Binding-site contacts:
Ligand atom N2 contacts residue ASN99 of chain 1.D at 3.3 Å (h-bond).
Ligand atom C3 contacts residue ASN99 of chain 1.D at 3.8 Å.
Ligand atom O7 contacts residue SER101 of chain 1.D at 3.3 Å (h-bond).
Ligand atom C7 contacts residue LYS98 of chain 1.D at 4.4 Å.
Ligand atom C5 contacts residue ASN99 of chain 1.D at 3.5 Å.
Ligand atom C8 contacts residue ASN99 of chain 1.D at 3.4 Å.
Ligand atom C1 contacts residue ASN99 of chain 1.D at 1.7 Å.
Ligand atom C1 contacts residue LYS98 of chain 1.D at 4.2 Å.
Ligand atom C8 contacts residue PHE100 of chain 1.D at 4.0 Å (hydrophobic).
Ligand atom O7 contacts residue PHE100 of chain 1.D at 3.6 Å.
Ligand atom O6 contacts residue NAG2 of chain 1.L at 3.8 Å.
Ligand atom C8 contacts residue LYS98 of chain 1.D at 4.2 Å.
Ligand atom O5 contacts residue ASN99 of chain 1.D at 2.1 Å (h-bond).
Ligand atom C2 contacts residue ASN99 of chain 1.D at 2.5 Å.
Ligand atom C4 contacts residue ASN99 of chain 1.D at 4.0 Å.
Ligand atom C7 contacts residue PHE100 of chain 1.D at 3.9 Å (hydrophobic).
Ligand atom C8 contacts residue ALA61 of chain 1.D at 4.5 Å (hydrophobic).
Ligand atom C6 contacts residue ASN99 of chain 1.D at 4.4 Å.
Ligand atom N2 contacts residue LYS98 of chain 1.D at 3.8 Å.
Ligand atom C7 contacts residue ASN99 of chain 1.D at 3.5 Å.
Ligand atom O7 contacts residue ASN99 of chain 1.D at 4.0 Å.

The protein below binds the small molecule below.
Small molecule (SMILES): CC(=O)N[C@@H]1[C@@H](O)[C@H](O)[C@@H](CO)O[C@H]1O

Sequence of chain 1.D:
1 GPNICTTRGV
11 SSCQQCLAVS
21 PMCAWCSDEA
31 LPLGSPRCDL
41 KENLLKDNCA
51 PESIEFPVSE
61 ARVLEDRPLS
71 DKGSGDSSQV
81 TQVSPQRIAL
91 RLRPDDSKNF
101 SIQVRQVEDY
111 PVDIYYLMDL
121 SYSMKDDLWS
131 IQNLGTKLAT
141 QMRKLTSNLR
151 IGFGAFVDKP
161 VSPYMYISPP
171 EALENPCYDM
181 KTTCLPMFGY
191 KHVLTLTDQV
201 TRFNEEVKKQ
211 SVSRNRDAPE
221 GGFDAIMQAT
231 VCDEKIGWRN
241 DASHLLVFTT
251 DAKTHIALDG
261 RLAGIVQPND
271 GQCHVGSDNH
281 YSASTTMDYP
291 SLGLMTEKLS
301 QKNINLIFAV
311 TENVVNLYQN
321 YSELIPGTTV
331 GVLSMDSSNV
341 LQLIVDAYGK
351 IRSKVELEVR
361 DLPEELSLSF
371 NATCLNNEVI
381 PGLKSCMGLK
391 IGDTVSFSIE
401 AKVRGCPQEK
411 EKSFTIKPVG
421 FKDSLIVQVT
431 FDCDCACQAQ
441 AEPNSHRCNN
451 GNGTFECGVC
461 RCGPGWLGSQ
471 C